This protein binds this small molecule.
Small molecule (SMILES): N[C@@H](CSC[C@H](N)C(=O)O)C(=O)O

Binding-site contacts:
Ligand atom NZ2 contacts residue MET225 of chain 1.B at 3.2 Å (h-bond).
Ligand atom OH2 contacts residue SER228 of chain 1.B at 2.9 Å (h-bond).
Ligand atom CA contacts residue PLP1 of chain 1.P at 2.7 Å.
Ligand atom OXT contacts residue GLN146 of chain 1.B at 2.8 Å (h-bond).
Ligand atom OXT contacts residue THR77 of chain 1.B at 3.4 Å (h-bond).
Ligand atom C contacts residue SER74 of chain 1.B at 3.2 Å.
Ligand atom CZ1 contacts residue SER228 of chain 1.B at 3.4 Å.
Ligand atom OH2 contacts residue GLY226 of chain 1.B at 3.4 Å (h-bond).
Ligand atom O contacts residue LYS46 of chain 1.B at 3.0 Å (salt-bridge).
Ligand atom O contacts residue ASN76 of chain 1.B at 3.1 Å (h-bond).
Ligand atom OH1 contacts residue SER228 of chain 1.B at 2.8 Å (h-bond).
Ligand atom C contacts residue THR77 of chain 1.B at 3.3 Å.
Ligand atom OXT contacts residue THR73 of chain 1.B at 2.6 Å (h-bond).
Ligand atom CZ1 contacts residue MET124 of chain 1.B at 3.3 Å (hydrophobic).
Ligand atom CB contacts residue SER74 of chain 1.B at 3.2 Å.
Ligand atom O contacts residue THR77 of chain 1.B at 2.9 Å (h-bond).
Ligand atom C contacts residue LYS46 of chain 1.B at 3.3 Å.
Ligand atom C contacts residue THR73 of chain 1.B at 3.3 Å.
Ligand atom CA contacts residue SER74 of chain 1.B at 3.3 Å.
Ligand atom O contacts residue ACT1 of chain 1.S at 0.1 Å (h-bond).
Ligand atom N contacts residue SER74 of chain 1.B at 3.3 Å (h-bond).
Ligand atom CZ1 contacts residue GLY226 of chain 1.B at 3.0 Å.
Ligand atom NZ2 contacts residue GLY226 of chain 1.B at 2.9 Å (h-bond).
Ligand atom N contacts residue ACT1 of chain 1.S at 1.7 Å.
Ligand atom NZ2 contacts residue GLY224 of chain 1.B at 2.9 Å (h-bond).
Ligand atom OXT contacts residue ACT1 of chain 1.S at 0.1 Å (h-bond).
Ligand atom CB contacts residue ACT1 of chain 1.S at 1.8 Å.
Ligand atom SG contacts residue THR181 of chain 1.B at 3.3 Å (h-bond).
Ligand atom CE contacts residue GLY226 of chain 1.B at 3.3 Å.
Ligand atom CB contacts residue PLP1 of chain 1.R at 3.4 Å.
Ligand atom CA contacts residue LYS46 of chain 1.B at 2.9 Å.
Ligand atom N contacts residue PLP1 of chain 1.P at 1.7 Å.
Ligand atom N contacts residue PLP1 of chain 1.R at 1.3 Å.
Ligand atom C contacts residue ACT1 of chain 1.S at 0.2 Å.
Ligand atom CA contacts residue ACT1 of chain 1.S at 0.5 Å.
Ligand atom OH1 contacts residue GLY226 of chain 1.B at 3.2 Å (h-bond).
Ligand atom N contacts residue LYS46 of chain 1.B at 2.3 Å (salt-bridge).
Ligand atom OXT contacts residue SER74 of chain 1.B at 3.0 Å (h-bond).
Ligand atom CA contacts residue PLP1 of chain 1.R at 2.4 Å.
Ligand atom SG contacts residue ACT1 of chain 1.S at 2.9 Å.

Sequence of chain 1.B:
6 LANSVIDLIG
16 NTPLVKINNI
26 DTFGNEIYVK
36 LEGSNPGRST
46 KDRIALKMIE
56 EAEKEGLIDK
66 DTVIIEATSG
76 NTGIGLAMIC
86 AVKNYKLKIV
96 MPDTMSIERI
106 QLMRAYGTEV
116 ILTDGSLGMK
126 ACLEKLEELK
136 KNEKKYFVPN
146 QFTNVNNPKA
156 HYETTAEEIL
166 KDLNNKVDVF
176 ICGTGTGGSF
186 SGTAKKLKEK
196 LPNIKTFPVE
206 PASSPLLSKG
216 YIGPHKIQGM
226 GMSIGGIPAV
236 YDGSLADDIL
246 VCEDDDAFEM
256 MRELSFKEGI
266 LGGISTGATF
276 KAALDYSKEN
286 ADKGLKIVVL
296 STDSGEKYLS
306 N